A small-molecule ligand and the protein it binds are described below.
Small molecule (SMILES): CC[C@H]1OC(=O)[C@H](C)C(=O)[C@H](C)[C@@H](O[C@@H]2O[C@H](C)C[C@H](N(C)C)[C@H]2O)[C@](C)(OC)C[C@@H](C)C(=O)[C@H](C)[C@H]2N(CCCCn3cnc(-c4cccnc4)c3)C(=O)O[C@]12C

Binding-site contacts:
Ligand atom O16 contacts residue ARG90 of chain 1.UC at 4.2 Å.
Ligand atom C2 contacts residue LYS3 of chain 1.ZB at 4.4 Å.
Ligand atom C8 contacts residue ARG90 of chain 1.UC at 3.9 Å.
Ligand atom O5 contacts residue LYS3 of chain 1.ZB at 4.2 Å.
Ligand atom C14 contacts residue ARG90 of chain 1.UC at 4.0 Å.
Ligand atom C1 contacts residue LYS3 of chain 1.ZB at 3.6 Å.
Ligand atom C8 contacts residue LYS3 of chain 1.ZB at 3.5 Å.
Ligand atom C14 contacts residue LYS3 of chain 1.ZB at 2.2 Å.

Sequence of chain 1.UC:
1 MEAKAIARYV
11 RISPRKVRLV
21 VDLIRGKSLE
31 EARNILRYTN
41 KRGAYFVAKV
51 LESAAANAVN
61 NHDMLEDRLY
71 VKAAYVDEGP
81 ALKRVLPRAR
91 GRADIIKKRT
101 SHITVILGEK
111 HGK

Sequence of chain 1.ZB:
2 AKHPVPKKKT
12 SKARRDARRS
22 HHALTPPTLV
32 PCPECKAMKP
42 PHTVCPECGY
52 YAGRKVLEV